A protein and the small-molecule ligand that binds it are described below.
Small molecule (SMILES): Nc1nc2c(ncn2[C@@H]2O[C@@H]3CO[P](=O)(O)O[C@H]4[C@@H](O)[C@H](n5cnc6c(=O)[nH]c(N)nc65)O[C@@H]4CO[P](=O)(O)O[C@H]3[C@H]2O)c(=O)[nH]1

Sequence of chain 1.A:
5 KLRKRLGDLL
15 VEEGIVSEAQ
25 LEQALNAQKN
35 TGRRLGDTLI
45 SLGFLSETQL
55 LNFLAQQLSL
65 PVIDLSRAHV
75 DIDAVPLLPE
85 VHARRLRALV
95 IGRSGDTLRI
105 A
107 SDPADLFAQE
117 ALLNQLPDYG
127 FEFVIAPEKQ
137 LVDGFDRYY

Binding-site contacts:
Ligand atom O11 contacts residue LEU10 of chain 1.B at 2.8 Å (h-bond).
Ligand atom O2' contacts residue ARG7 of chain 1.B at 2.3 Å (salt-bridge).
Ligand atom O2P contacts residue ARG38 of chain 1.B at 3.5 Å.
Ligand atom O3' contacts residue SER63 of chain 1.A at 3.0 Å (h-bond).
Ligand atom O2A contacts residue GLN32 of chain 1.B at 2.8 Å (h-bond).
Ligand atom O11 contacts residue GLN61 of chain 1.B at 2.9 Å (h-bond).
Ligand atom N2 contacts residue SER107 of chain 1.B at 3.1 Å (h-bond).
Ligand atom O2A contacts residue PRO65 of chain 1.A at 3.4 Å.
Ligand atom O6 contacts residue ARG38 of chain 1.B at 3.4 Å.
Ligand atom O2P contacts residue LEU39 of chain 1.B at 2.7 Å (h-bond).
Ligand atom O4' contacts residue ALA110 of chain 1.B at 3.4 Å.
Ligand atom C2' contacts residue ARG7 of chain 1.B at 3.5 Å.
Ligand atom O3' contacts residue ARG7 of chain 1.B at 3.2 Å (salt-bridge).
Ligand atom C2 contacts residue LEU58 of chain 1.B at 3.3 Å (hydrophobic).
Ligand atom O1P contacts residue PRO65 of chain 1.A at 3.4 Å.
Ligand atom C21 contacts residue ARG9 of chain 1.B at 3.4 Å.
Ligand atom C4' contacts residue SER63 of chain 1.A at 3.3 Å.
Ligand atom N21 contacts residue ARG9 of chain 1.B at 3.4 Å (salt-bridge).
Ligand atom O6 contacts residue GLY40 of chain 1.B at 3.2 Å.
Ligand atom O6 contacts residue ASP41 of chain 1.B at 2.9 Å (salt-bridge).
Ligand atom C4 contacts residue LEU58 of chain 1.B at 3.5 Å (hydrophobic).
Ligand atom O2P contacts residue GLN32 of chain 1.B at 2.9 Å (h-bond).
Ligand atom O61 contacts residue ASP12 of chain 1.B at 2.8 Å (salt-bridge).
Ligand atom N11 contacts residue ARG9 of chain 1.B at 3.2 Å.
Ligand atom N2 contacts residue LEU58 of chain 1.B at 3.5 Å.
Ligand atom O21 contacts residue ARG7 of chain 1.B at 3.4 Å (salt-bridge).
Ligand atom N3 contacts residue LEU58 of chain 1.B at 3.5 Å.
Ligand atom N7 contacts residue GLY40 of chain 1.B at 3.1 Å (h-bond).
Ligand atom N71 contacts residue GLY11 of chain 1.B at 3.2 Å (h-bond).
Ligand atom C2A contacts residue GLN32 of chain 1.B at 3.4 Å.
Ligand atom C2' contacts residue GLN61 of chain 1.B at 3.5 Å.
Ligand atom O2' contacts residue GLN61 of chain 1.B at 2.7 Å (h-bond).
Ligand atom O2' contacts residue ALA110 of chain 1.B at 3.5 Å.
Ligand atom O61 contacts residue GLY11 of chain 1.B at 3.2 Å.
Ligand atom N71 contacts residue LEU39 of chain 1.B at 3.5 Å.
Ligand atom N1 contacts residue ARG38 of chain 1.B at 3.4 Å.
Ligand atom C5' contacts residue SER63 of chain 1.A at 3.5 Å.
Ligand atom C6 contacts residue ARG38 of chain 1.B at 3.5 Å.
Ligand atom C8 contacts residue LEU10 of chain 1.B at 3.5 Å (hydrophobic).
Ligand atom O6 contacts residue LEU54 of chain 1.B at 3.4 Å.

Sequence of chain 1.B:
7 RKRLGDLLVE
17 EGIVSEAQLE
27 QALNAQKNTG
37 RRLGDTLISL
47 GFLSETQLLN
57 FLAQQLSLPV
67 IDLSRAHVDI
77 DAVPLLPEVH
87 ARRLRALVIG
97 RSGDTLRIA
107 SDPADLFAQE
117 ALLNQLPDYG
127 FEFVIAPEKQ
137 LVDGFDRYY